This small molecule binds to this protein.
Small molecule (SMILES): O=C1O[C@H](CO)[C@@H](O[C@@H]2O[C@H](CO)[C@@H](O)[C@H](O)[C@@H]2O)[C@H](O)[C@@H]1O

Binding-site contacts:
Ligand atom C2 contacts residue ASN182 of chain 1.B at 4.0 Å.
Ligand atom O3 contacts residue TRP103 of chain 1.B at 3.9 Å.
Ligand atom O2 contacts residue TRP245 of chain 1.B at 3.6 Å (h-bond).
Ligand atom O4 contacts residue GLU151 of chain 1.B at 2.7 Å (salt-bridge).
Ligand atom C6 contacts residue ASN182 of chain 1.B at 3.6 Å.
Ligand atom O6 contacts residue GLU151 of chain 1.B at 4.1 Å.
Ligand atom C4 contacts residue GLU151 of chain 1.B at 3.6 Å.
Ligand atom C4 contacts residue IFM1 of chain 1.G at 3.8 Å.
Ligand atom O6 contacts residue ASN182 of chain 1.B at 2.7 Å (h-bond).
Ligand atom O3 contacts residue ASN182 of chain 1.B at 3.0 Å (h-bond).
Ligand atom O6 contacts residue TYR203 of chain 1.B at 3.7 Å.
Ligand atom C6 contacts residue TYR203 of chain 1.B at 4.0 Å (hydrophobic).
Ligand atom C6 contacts residue TRP245 of chain 1.B at 3.6 Å (hydrophobic).
Ligand atom O6 contacts residue HIS183 of chain 1.B at 3.2 Å (h-bond).
Ligand atom O4 contacts residue IFM1 of chain 1.G at 3.1 Å.
Ligand atom C3 contacts residue TRP103 of chain 1.B at 3.4 Å (hydrophobic).
Ligand atom C4 contacts residue TRP103 of chain 1.B at 3.9 Å (hydrophobic).
Ligand atom O3 contacts residue TRP245 of chain 1.B at 3.8 Å.
Ligand atom C5 contacts residue GLU151 of chain 1.B at 3.4 Å.
Ligand atom C4 contacts residue TRP245 of chain 1.B at 3.8 Å (hydrophobic).
Ligand atom C5 contacts residue TRP103 of chain 1.B at 3.9 Å (hydrophobic).
Ligand atom O3 contacts residue TYR247 of chain 1.B at 3.6 Å.
Ligand atom C6 contacts residue TRP103 of chain 1.B at 3.9 Å (hydrophobic).
Ligand atom C4 contacts residue TRP103 of chain 1.B at 4.1 Å (hydrophobic).
Ligand atom C5 contacts residue ASN182 of chain 1.B at 4.1 Å.
Ligand atom C3 contacts residue HIS183 of chain 1.B at 3.8 Å.
Ligand atom C6 contacts residue IFM1 of chain 1.G at 3.6 Å.
Ligand atom O3 contacts residue HIS183 of chain 1.B at 2.8 Å (h-bond).
Ligand atom O2 contacts residue ASP246 of chain 1.B at 4.0 Å.
Ligand atom C3 contacts residue ASN182 of chain 1.B at 4.0 Å.
Ligand atom C2 contacts residue HIS183 of chain 1.B at 3.9 Å.
Ligand atom O5 contacts residue TRP245 of chain 1.B at 3.6 Å.
Ligand atom O2 contacts residue ASN182 of chain 1.B at 3.1 Å (h-bond).
Ligand atom O4 contacts residue TRP103 of chain 1.B at 3.6 Å (h-bond).
Ligand atom C1 contacts residue TRP245 of chain 1.B at 4.1 Å (hydrophobic).
Ligand atom O4 contacts residue TRP245 of chain 1.B at 3.5 Å.
Ligand atom C1 contacts residue TRP103 of chain 1.B at 4.0 Å (hydrophobic).
Ligand atom C3 contacts residue TRP245 of chain 1.B at 3.8 Å (hydrophobic).
Ligand atom C6 contacts residue GLU151 of chain 1.B at 3.5 Å.
Ligand atom O6 contacts residue TRP245 of chain 1.B at 3.3 Å.

Sequence of chain 1.B:
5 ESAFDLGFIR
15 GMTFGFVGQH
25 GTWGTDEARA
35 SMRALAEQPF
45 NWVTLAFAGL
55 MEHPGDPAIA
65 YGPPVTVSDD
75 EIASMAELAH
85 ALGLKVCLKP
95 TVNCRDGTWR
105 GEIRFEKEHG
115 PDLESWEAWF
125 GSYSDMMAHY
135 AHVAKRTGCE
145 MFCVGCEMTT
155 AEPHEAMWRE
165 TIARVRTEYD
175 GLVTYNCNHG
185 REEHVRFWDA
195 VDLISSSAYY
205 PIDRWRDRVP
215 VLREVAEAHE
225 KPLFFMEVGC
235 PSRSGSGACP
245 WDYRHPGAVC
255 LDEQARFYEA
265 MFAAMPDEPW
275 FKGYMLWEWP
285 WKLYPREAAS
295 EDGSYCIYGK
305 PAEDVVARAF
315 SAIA